Sequence of chain 2.A:
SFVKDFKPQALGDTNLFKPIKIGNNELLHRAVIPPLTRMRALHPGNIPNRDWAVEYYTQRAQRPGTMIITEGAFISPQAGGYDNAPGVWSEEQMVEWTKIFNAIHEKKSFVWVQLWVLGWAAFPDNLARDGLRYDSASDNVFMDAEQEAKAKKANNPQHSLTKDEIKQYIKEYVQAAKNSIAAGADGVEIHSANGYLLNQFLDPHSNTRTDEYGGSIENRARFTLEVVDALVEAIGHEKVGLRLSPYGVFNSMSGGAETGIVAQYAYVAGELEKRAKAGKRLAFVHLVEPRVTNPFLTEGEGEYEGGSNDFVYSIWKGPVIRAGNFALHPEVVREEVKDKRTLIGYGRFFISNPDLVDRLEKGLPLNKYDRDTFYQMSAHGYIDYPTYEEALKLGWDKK

Binding-site contacts:
Ligand atom C4 contacts residue ASN195 of chain 2.A at 3.6 Å.
Ligand atom C3 contacts residue TRP117 of chain 2.A at 3.5 Å (hydrophobic).
Ligand atom C1 contacts residue THR38 of chain 2.A at 4.3 Å.
Ligand atom C1' contacts residue FMN1 of chain 2.B at 3.7 Å.
Ligand atom C1' contacts residue TYR197 of chain 2.A at 4.5 Å (hydrophobic).
Ligand atom C3 contacts residue THR38 of chain 2.A at 4.2 Å.
Ligand atom C3 contacts residue TYR197 of chain 2.A at 3.4 Å (hydrophobic).
Ligand atom C3 contacts residue FMN1 of chain 2.B at 3.2 Å.
Ligand atom C1' contacts residue THR38 of chain 2.A at 3.8 Å.
Ligand atom C2 contacts residue THR38 of chain 2.A at 3.6 Å.
Ligand atom O4 contacts residue ASN195 of chain 2.A at 2.8 Å (h-bond).
Ligand atom C4 contacts residue FMN1 of chain 2.B at 3.3 Å.
Ligand atom C6 contacts residue PHE251 of chain 2.A at 3.9 Å (hydrophobic).
Ligand atom C6 contacts residue TYR197 of chain 2.A at 4.0 Å (hydrophobic).
Ligand atom O4 contacts residue HIS192 of chain 2.A at 2.7 Å (h-bond).
Ligand atom C1 contacts residue FMN1 of chain 2.B at 3.4 Å.
Ligand atom C4 contacts residue HIS192 of chain 2.A at 3.8 Å.
Ligand atom C1' contacts residue TYR376 of chain 2.A at 3.8 Å (hydrophobic).
Ligand atom C4 contacts residue TYR197 of chain 2.A at 3.2 Å (hydrophobic).
Ligand atom C2 contacts residue TRP117 of chain 2.A at 3.5 Å (hydrophobic).
Ligand atom C5 contacts residue PRO296 of chain 2.A at 4.4 Å (hydrophobic).
Ligand atom C4 contacts residue PHE251 of chain 2.A at 4.5 Å (hydrophobic).
Ligand atom O1' contacts residue PHE297 of chain 2.A at 3.4 Å.
Ligand atom C2 contacts residue TYR197 of chain 2.A at 3.4 Å (hydrophobic).
Ligand atom C5 contacts residue TYR197 of chain 2.A at 4.0 Å (hydrophobic).
Ligand atom O4 contacts residue FMN1 of chain 2.B at 3.0 Å.
Ligand atom C1 contacts residue TYR197 of chain 2.A at 3.7 Å (hydrophobic).
Ligand atom C2 contacts residue FMN1 of chain 2.B at 3.5 Å.
Ligand atom O4 contacts residue TYR197 of chain 2.A at 3.2 Å.
Ligand atom C6 contacts residue FMN1 of chain 2.B at 3.6 Å.
Ligand atom C5 contacts residue ASN195 of chain 2.A at 3.7 Å.
Ligand atom C5 contacts residue PHE251 of chain 2.A at 3.7 Å (hydrophobic).
Ligand atom C3 contacts residue HIS192 of chain 2.A at 4.1 Å.
Ligand atom C6 contacts residue PRO296 of chain 2.A at 4.3 Å (hydrophobic).
Ligand atom O1' contacts residue FMN1 of chain 2.B at 3.5 Å.
Ligand atom C5 contacts residue FMN1 of chain 2.B at 3.2 Å.
Ligand atom O1' contacts residue TYR376 of chain 2.A at 2.7 Å (h-bond).
Ligand atom C1' contacts residue PHE297 of chain 2.A at 4.4 Å (hydrophobic).

This small molecule binds to this protein.
Small molecule (SMILES): O=Cc1ccc(O)cc1